The small molecule below binds the protein below.
Small molecule (SMILES): CC(=O)N[C@@H]1[C@@H](O)[C@H](O)[C@@H](CO)O[C@H]1O

Sequence of chain 1.C:
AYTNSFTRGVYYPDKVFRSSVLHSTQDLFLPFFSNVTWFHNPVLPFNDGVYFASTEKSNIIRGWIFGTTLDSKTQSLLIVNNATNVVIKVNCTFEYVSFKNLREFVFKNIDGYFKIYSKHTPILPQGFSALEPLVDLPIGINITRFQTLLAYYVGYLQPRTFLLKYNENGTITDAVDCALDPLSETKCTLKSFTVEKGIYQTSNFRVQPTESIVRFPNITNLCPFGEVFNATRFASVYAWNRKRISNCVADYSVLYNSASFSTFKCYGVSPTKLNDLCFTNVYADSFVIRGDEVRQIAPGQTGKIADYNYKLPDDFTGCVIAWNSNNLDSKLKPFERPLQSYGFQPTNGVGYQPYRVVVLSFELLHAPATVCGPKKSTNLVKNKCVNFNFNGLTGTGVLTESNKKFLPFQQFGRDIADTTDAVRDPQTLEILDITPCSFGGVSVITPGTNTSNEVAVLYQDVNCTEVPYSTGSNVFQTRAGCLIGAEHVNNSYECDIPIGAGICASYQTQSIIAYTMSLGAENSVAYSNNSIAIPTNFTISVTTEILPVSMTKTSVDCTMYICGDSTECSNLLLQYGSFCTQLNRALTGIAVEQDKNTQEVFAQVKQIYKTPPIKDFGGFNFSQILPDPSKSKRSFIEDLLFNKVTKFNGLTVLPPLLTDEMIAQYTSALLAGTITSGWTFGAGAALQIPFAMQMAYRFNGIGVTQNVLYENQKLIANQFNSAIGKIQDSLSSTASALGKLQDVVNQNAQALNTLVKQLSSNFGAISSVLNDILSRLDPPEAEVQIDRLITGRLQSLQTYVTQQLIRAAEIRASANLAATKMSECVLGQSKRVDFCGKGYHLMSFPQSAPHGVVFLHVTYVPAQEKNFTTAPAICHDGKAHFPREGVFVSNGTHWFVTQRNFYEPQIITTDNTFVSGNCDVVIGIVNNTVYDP

Binding-site contacts:
Ligand atom O6 contacts residue GLN585 of chain 1.C at 4.3 Å.
Ligand atom O7 contacts residue ASN336 of chain 1.C at 3.3 Å (h-bond).
Ligand atom C6 contacts residue GLN585 of chain 1.C at 3.6 Å.
Ligand atom C2 contacts residue ASN336 of chain 1.C at 2.5 Å.
Ligand atom C7 contacts residue ASN336 of chain 1.C at 3.3 Å.
Ligand atom C4 contacts residue ASN336 of chain 1.C at 4.2 Å.
Ligand atom C5 contacts residue GLN585 of chain 1.C at 4.0 Å.
Ligand atom O4 contacts residue GLN585 of chain 1.C at 3.8 Å.
Ligand atom N2 contacts residue ASN336 of chain 1.C at 2.9 Å (h-bond).
Ligand atom O5 contacts residue ASN336 of chain 1.C at 2.4 Å (h-bond).
Ligand atom C5 contacts residue ASN336 of chain 1.C at 3.7 Å.
Ligand atom C8 contacts residue ASN336 of chain 1.C at 4.4 Å.
Ligand atom C3 contacts residue ASN336 of chain 1.C at 3.8 Å.
Ligand atom C1 contacts residue ASN336 of chain 1.C at 1.4 Å.